Binding-site contacts:
Ligand atom N2 contacts residue GLY571 of chain 1.B at 4.2 Å.
Ligand atom N2 contacts residue SER572 of chain 1.B at 4.1 Å.
Ligand atom N2 contacts residue ASN570 of chain 1.B at 2.9 Å (h-bond).
Ligand atom C1 contacts residue ASN570 of chain 1.B at 1.4 Å.
Ligand atom C7 contacts residue ASN570 of chain 1.B at 3.2 Å.
Ligand atom C3 contacts residue ASN570 of chain 1.B at 3.8 Å.
Ligand atom O7 contacts residue ASN570 of chain 1.B at 2.9 Å (h-bond).
Ligand atom O5 contacts residue ASN570 of chain 1.B at 2.4 Å (h-bond).
Ligand atom O7 contacts residue GLY571 of chain 1.B at 4.0 Å.
Ligand atom C2 contacts residue ASN570 of chain 1.B at 2.5 Å.
Ligand atom C8 contacts residue ASN570 of chain 1.B at 4.4 Å.
Ligand atom C8 contacts residue SER572 of chain 1.B at 3.6 Å.
Ligand atom C5 contacts residue ASN570 of chain 1.B at 3.6 Å.
Ligand atom C8 contacts residue GLY571 of chain 1.B at 3.4 Å.
Ligand atom C4 contacts residue ASN570 of chain 1.B at 4.2 Å.
Ligand atom C7 contacts residue GLY571 of chain 1.B at 3.8 Å.
Ligand atom C7 contacts residue SER572 of chain 1.B at 4.2 Å.

Sequence of chain 1.B:
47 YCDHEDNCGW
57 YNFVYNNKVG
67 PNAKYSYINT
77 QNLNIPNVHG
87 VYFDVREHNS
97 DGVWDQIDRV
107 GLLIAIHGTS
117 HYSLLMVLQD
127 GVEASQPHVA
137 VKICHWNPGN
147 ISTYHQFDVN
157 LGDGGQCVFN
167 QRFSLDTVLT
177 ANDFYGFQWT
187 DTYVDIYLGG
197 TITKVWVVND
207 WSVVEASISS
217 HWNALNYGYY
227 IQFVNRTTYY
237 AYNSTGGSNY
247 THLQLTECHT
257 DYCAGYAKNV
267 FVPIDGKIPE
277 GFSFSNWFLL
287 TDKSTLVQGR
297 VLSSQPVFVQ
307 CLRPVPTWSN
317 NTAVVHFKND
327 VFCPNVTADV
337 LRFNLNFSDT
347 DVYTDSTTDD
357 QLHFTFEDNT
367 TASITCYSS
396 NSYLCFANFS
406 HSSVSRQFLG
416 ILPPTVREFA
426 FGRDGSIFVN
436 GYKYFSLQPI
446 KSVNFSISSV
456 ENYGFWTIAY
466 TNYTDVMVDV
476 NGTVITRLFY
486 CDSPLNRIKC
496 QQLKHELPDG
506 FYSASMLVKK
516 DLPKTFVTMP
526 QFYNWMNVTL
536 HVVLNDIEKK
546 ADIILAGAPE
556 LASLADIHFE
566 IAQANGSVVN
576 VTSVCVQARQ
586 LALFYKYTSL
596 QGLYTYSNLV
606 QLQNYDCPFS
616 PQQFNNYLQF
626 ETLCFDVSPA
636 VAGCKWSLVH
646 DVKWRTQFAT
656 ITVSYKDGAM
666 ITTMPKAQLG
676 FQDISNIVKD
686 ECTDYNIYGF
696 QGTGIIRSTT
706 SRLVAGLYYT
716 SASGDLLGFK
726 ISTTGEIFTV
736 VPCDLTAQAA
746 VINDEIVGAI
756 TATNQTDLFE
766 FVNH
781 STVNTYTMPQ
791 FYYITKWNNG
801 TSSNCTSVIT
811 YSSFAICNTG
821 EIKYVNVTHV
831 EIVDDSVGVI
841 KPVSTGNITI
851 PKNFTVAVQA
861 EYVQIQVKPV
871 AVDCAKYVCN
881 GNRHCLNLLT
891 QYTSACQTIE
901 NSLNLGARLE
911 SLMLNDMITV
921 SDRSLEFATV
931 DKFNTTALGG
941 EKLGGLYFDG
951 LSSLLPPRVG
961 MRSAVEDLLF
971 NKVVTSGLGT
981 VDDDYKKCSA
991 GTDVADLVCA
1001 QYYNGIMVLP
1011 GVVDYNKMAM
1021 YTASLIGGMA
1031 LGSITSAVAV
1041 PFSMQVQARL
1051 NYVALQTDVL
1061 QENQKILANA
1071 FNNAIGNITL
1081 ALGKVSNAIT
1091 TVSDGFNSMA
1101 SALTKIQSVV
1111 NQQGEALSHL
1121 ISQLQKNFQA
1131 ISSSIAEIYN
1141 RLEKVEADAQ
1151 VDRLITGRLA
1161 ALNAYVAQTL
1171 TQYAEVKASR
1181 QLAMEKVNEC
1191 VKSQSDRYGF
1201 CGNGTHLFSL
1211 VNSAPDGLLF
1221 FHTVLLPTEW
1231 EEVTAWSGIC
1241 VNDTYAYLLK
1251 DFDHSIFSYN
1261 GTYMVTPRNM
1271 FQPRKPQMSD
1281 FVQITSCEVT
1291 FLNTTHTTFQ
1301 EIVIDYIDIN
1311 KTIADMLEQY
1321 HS

This small molecule binds to this protein.
Small molecule (SMILES): CC(=O)N[C@@H]1[C@@H](O)[C@H](O)[C@@H](CO)O[C@H]1O